Sequence of chain 1.D:
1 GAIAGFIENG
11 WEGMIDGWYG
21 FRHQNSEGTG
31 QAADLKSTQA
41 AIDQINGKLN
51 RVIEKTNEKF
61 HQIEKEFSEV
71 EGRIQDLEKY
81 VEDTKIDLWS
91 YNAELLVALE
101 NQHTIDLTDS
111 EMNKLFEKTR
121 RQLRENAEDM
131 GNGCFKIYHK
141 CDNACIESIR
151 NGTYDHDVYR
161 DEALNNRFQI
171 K

Binding-site contacts:
Ligand atom C5 contacts residue ASN151 of chain 1.D at 3.7 Å.
Ligand atom O5 contacts residue ASN151 of chain 1.D at 2.4 Å (h-bond).
Ligand atom C3 contacts residue ASN151 of chain 1.D at 3.8 Å.
Ligand atom C4 contacts residue ASN151 of chain 1.D at 4.2 Å.
Ligand atom C1 contacts residue THR153 of chain 1.D at 3.8 Å.
Ligand atom C6 contacts residue ALA144 of chain 1.D at 4.2 Å (hydrophobic).
Ligand atom O6 contacts residue SER148 of chain 1.D at 3.9 Å.
Ligand atom N2 contacts residue ASN151 of chain 1.D at 2.8 Å (h-bond).
Ligand atom C8 contacts residue THR153 of chain 1.D at 4.3 Å.
Ligand atom C7 contacts residue ASN151 of chain 1.D at 3.2 Å.
Ligand atom C8 contacts residue ASN151 of chain 1.D at 4.3 Å.
Ligand atom N2 contacts residue THR153 of chain 1.D at 4.0 Å.
Ligand atom C5 contacts residue GLU147 of chain 1.D at 4.3 Å.
Ligand atom C1 contacts residue SER148 of chain 1.D at 4.5 Å.
Ligand atom O5 contacts residue SER148 of chain 1.D at 4.4 Å.
Ligand atom O5 contacts residue GLU147 of chain 1.D at 3.4 Å.
Ligand atom C2 contacts residue ASN151 of chain 1.D at 2.4 Å.
Ligand atom C1 contacts residue ASN151 of chain 1.D at 1.4 Å.
Ligand atom C1 contacts residue GLU147 of chain 1.D at 4.4 Å.
Ligand atom O6 contacts residue ALA144 of chain 1.D at 2.9 Å (h-bond).
Ligand atom O6 contacts residue GLU147 of chain 1.D at 3.3 Å.
Ligand atom C6 contacts residue GLU147 of chain 1.D at 4.0 Å.
Ligand atom O7 contacts residue ASN151 of chain 1.D at 3.2 Å (h-bond).

This small molecule binds to this protein.
Small molecule (SMILES): CC(=O)N[C@@H]1[C@@H](O)[C@H](O)[C@@H](CO)O[C@H]1O